This protein binds this small molecule.
Small molecule (SMILES): CC(=O)N[C@H]1[C@H](O[C@H]2[C@H](O)[C@@H](NC(C)=O)CO[C@@H]2CO[C@@H]2O[C@@H](C)[C@@H](O)[C@@H](O)[C@@H]2O)O[C@H](CO)[C@@H](O[C@@H]2O[C@H](CO)[C@@H](O)[C@H](O[C@H]3O[C@H](CO)[C@@H](O)[C@H](O)[C@@H]3O)[C@@H]2O)[C@@H]1O

Sequence of chain 1.A:
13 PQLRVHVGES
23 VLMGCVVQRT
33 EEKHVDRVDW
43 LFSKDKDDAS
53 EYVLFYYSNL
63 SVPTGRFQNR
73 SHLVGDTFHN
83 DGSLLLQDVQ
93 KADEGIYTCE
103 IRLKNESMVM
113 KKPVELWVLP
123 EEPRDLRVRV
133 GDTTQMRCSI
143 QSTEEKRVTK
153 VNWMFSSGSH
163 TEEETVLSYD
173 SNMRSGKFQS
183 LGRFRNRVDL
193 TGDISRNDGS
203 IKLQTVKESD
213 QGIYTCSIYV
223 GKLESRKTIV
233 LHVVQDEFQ

Binding-site contacts:
Ligand atom C8 contacts residue GLY67 of chain 1.A at 3.6 Å.
Ligand atom N2 contacts residue ASN71 of chain 1.A at 2.8 Å (h-bond).
Ligand atom C3 contacts residue ASN71 of chain 1.A at 3.7 Å.
Ligand atom C2 contacts residue ASN71 of chain 1.A at 2.3 Å.
Ligand atom O6 contacts residue ASN71 of chain 1.A at 4.2 Å.
Ligand atom C8 contacts residue GLN70 of chain 1.A at 4.2 Å.
Ligand atom C5 contacts residue ASN71 of chain 1.A at 4.5 Å.
Ligand atom C7 contacts residue ASN71 of chain 1.A at 2.9 Å.
Ligand atom C8 contacts residue ARG68 of chain 1.A at 4.0 Å.
Ligand atom O7 contacts residue ASN71 of chain 1.A at 2.7 Å (h-bond).
Ligand atom C1 contacts residue ASN71 of chain 1.A at 1.4 Å.
Ligand atom C4 contacts residue ASN71 of chain 1.A at 4.1 Å.
Ligand atom C8 contacts residue ASN71 of chain 1.A at 4.2 Å.
Ligand atom C5 contacts residue ASN71 of chain 1.A at 3.6 Å.
Ligand atom O5 contacts residue ASN71 of chain 1.A at 2.3 Å (h-bond).